Sequence of chain 1.B:
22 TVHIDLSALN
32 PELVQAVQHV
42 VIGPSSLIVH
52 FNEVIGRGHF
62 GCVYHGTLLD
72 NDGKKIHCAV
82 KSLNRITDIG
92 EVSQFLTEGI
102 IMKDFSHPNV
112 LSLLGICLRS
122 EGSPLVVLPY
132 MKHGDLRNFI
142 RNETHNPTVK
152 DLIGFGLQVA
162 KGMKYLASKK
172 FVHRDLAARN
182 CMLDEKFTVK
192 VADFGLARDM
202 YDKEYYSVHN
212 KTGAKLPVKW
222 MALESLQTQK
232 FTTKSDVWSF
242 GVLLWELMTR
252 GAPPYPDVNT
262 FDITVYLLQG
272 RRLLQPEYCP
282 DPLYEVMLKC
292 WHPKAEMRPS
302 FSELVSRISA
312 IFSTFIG

Binding-site contacts:
Ligand atom C6 contacts residue LEU129 of chain 1.B at 3.1 Å (hydrophobic).
Ligand atom C31 contacts residue ASP194 of chain 1.B at 3.6 Å.
Ligand atom C20 contacts residue TYR131 of chain 1.B at 3.3 Å (hydrophobic).
Ligand atom F7 contacts residue LEU129 of chain 1.B at 3.6 Å.
Ligand atom C21 contacts residue TYR131 of chain 1.B at 3.0 Å (hydrophobic).
Ligand atom F8 contacts residue LEU112 of chain 1.B at 3.3 Å.
Ligand atom N19 contacts residue GLY135 of chain 1.B at 3.6 Å.
Ligand atom F8 contacts residue ALA193 of chain 1.B at 3.2 Å.
Ligand atom C32 contacts residue ASP194 of chain 1.B at 3.5 Å.
Ligand atom N13 contacts residue MET132 of chain 1.B at 3.2 Å (h-bond).
Ligand atom C26 contacts residue ASP194 of chain 1.B at 3.6 Å.
Ligand atom C21 contacts residue MET132 of chain 1.B at 3.4 Å (hydrophobic).
Ligand atom C3 contacts residue PHE195 of chain 1.B at 3.2 Å (hydrophobic).
Ligand atom F37 contacts residue LEU167 of chain 1.B at 3.4 Å.
Ligand atom C15 contacts residue ALA80 of chain 1.B at 3.4 Å (hydrophobic).
Ligand atom C1 contacts residue LEU129 of chain 1.B at 3.3 Å (hydrophobic).
Ligand atom C33 contacts residue VAL192 of chain 1.B at 3.6 Å (hydrophobic).
Ligand atom N19 contacts residue MET132 of chain 1.B at 3.3 Å (h-bond).
Ligand atom C25 contacts residue ASP194 of chain 1.B at 3.6 Å.
Ligand atom C26 contacts residue MET103 of chain 1.B at 3.6 Å (hydrophobic).
Ligand atom C1 contacts residue PHE195 of chain 1.B at 3.6 Å (hydrophobic).
Ligand atom N30 contacts residue ASP194 of chain 1.B at 3.6 Å.
Ligand atom O27 contacts residue MET103 of chain 1.B at 3.4 Å.
Ligand atom C21 contacts residue LYS133 of chain 1.B at 3.3 Å.
Ligand atom O9 contacts residue PHE195 of chain 1.B at 3.2 Å.
Ligand atom C4 contacts residue PHE195 of chain 1.B at 3.5 Å (hydrophobic).
Ligand atom C14 contacts residue PRO130 of chain 1.B at 3.2 Å (hydrophobic).
Ligand atom O27 contacts residue ASP194 of chain 1.B at 3.2 Å (salt-bridge).
Ligand atom F8 contacts residue PHE195 of chain 1.B at 3.5 Å.
Ligand atom F37 contacts residue VAL111 of chain 1.B at 3.4 Å.
Ligand atom O24 contacts residue LYS82 of chain 1.B at 2.9 Å (salt-bridge).
Ligand atom F7 contacts residue VAL64 of chain 1.B at 3.3 Å.
Ligand atom N18 contacts residue GLY135 of chain 1.B at 3.7 Å.
Ligand atom C12 contacts residue MET183 of chain 1.B at 3.6 Å (hydrophobic).
Ligand atom N19 contacts residue TYR131 of chain 1.B at 3.5 Å (h-bond).
Ligand atom C33 contacts residue ALA193 of chain 1.B at 3.6 Å (hydrophobic).
Ligand atom C28 contacts residue ASP194 of chain 1.B at 3.3 Å.
Ligand atom C2 contacts residue PHE195 of chain 1.B at 3.2 Å (hydrophobic).
Ligand atom C20 contacts residue MET132 of chain 1.B at 2.9 Å (hydrophobic).
Ligand atom C5 contacts residue LEU129 of chain 1.B at 3.6 Å (hydrophobic).

This small molecule binds to this protein.
Small molecule (SMILES): Cn1cc(-c2cc(Oc3cc(F)c(NC(=O)C4(C(=O)Nc5ccc(F)cc5)CC4)cc3F)ccn2)cn1